The protein below binds the small molecule below.
Small molecule (SMILES): O=C(O)[C@@H](COP(=O)(O)O)OP(=O)(O)O

Sequence of chain 1.D:
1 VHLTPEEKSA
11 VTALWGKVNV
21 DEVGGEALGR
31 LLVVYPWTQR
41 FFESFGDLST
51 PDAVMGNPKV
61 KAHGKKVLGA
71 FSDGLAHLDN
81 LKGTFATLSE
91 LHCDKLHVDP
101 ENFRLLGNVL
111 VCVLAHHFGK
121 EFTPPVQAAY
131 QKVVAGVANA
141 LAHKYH

Binding-site contacts:
Ligand atom P1 contacts residue LYS82 of chain 1.B at 3.1 Å.
Ligand atom O13 contacts residue LYS82 of chain 1.D at 4.0 Å.
Ligand atom O9 contacts residue DG21 of chain 1.O at 2.4 Å.
Ligand atom O11 contacts residue LYS82 of chain 1.B at 2.8 Å (salt-bridge).
Ligand atom O9 contacts residue LYS82 of chain 1.B at 2.8 Å (salt-bridge).
Ligand atom O10 contacts residue DG21 of chain 1.O at 1.8 Å (h-bond).
Ligand atom C4 contacts residue LYS82 of chain 1.D at 4.2 Å.
Ligand atom P6 contacts residue DG21 of chain 1.O at 1.8 Å.
Ligand atom O7 contacts residue DG21 of chain 1.O at 0.6 Å (h-bond).
Ligand atom P6 contacts residue LYS82 of chain 1.D at 4.5 Å.
Ligand atom O13 contacts residue DG21 of chain 1.O at 2.6 Å (h-bond).
Ligand atom O11 contacts residue DG21 of chain 1.O at 2.5 Å.
Ligand atom C4 contacts residue DG21 of chain 1.O at 2.0 Å.
Ligand atom O5 contacts residue DG21 of chain 1.O at 1.6 Å.
Ligand atom P1 contacts residue DG21 of chain 1.O at 1.4 Å.
Ligand atom O15 contacts residue DG21 of chain 1.O at 2.3 Å (h-bond).
Ligand atom C3 contacts residue LYS82 of chain 1.B at 4.3 Å.
Ligand atom O8 contacts residue DG21 of chain 1.O at 2.3 Å (h-bond).
Ligand atom O14 contacts residue DG21 of chain 1.O at 1.9 Å (h-bond).
Ligand atom O7 contacts residue LYS82 of chain 1.B at 4.3 Å.
Ligand atom O2 contacts residue LYS82 of chain 1.B at 3.3 Å (salt-bridge).
Ligand atom C7 contacts residue LYS82 of chain 1.B at 4.2 Å.
Ligand atom O14 contacts residue LYS82 of chain 1.D at 3.7 Å.
Ligand atom O9 contacts residue HIS143 of chain 1.B at 4.2 Å.
Ligand atom O15 contacts residue VAL1 of chain 1.B at 4.4 Å.
Ligand atom C7 contacts residue DG21 of chain 1.O at 1.6 Å.
Ligand atom C3 contacts residue DG21 of chain 1.O at 0.8 Å.
Ligand atom O2 contacts residue DG21 of chain 1.O at 0.3 Å.

Sequence of chain 1.B:
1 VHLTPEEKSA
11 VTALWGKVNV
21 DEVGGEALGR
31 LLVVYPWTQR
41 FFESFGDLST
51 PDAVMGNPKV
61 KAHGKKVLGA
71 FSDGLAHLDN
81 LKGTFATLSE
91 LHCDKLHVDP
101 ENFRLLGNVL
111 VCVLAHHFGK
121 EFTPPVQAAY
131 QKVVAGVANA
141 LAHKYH